Sequence of chain 1.D:
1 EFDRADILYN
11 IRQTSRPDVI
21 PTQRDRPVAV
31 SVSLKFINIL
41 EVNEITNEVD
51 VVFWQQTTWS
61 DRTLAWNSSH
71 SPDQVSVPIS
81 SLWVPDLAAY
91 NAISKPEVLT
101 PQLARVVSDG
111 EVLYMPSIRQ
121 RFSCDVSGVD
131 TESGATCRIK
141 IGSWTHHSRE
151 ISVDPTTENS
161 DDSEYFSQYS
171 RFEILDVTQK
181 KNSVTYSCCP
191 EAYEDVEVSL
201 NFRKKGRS

Binding-site contacts:
Ligand atom C3 contacts residue TRP144 of chain 1.D at 3.7 Å (hydrophobic).
Ligand atom N1 contacts residue THR145 of chain 1.D at 3.6 Å.
Ligand atom C10 contacts residue TYR193 of chain 1.D at 3.4 Å (hydrophobic).
Ligand atom C4 contacts residue THR145 of chain 1.D at 4.3 Å.
Ligand atom C5 contacts residue THR145 of chain 1.D at 3.6 Å.
Ligand atom C10 contacts residue TYR186 of chain 1.D at 4.1 Å (hydrophobic).
Ligand atom C7 contacts residue MET115 of chain 1.E at 3.8 Å (hydrophobic).
Ligand atom C2 contacts residue TRP144 of chain 1.D at 3.1 Å (hydrophobic).
Ligand atom C9 contacts residue TYR90 of chain 1.D at 3.2 Å (hydrophobic).
Ligand atom C1 contacts residue TRP144 of chain 1.D at 3.1 Å (hydrophobic).
Ligand atom C10 contacts residue TRP144 of chain 1.D at 3.1 Å (hydrophobic).
Ligand atom C4 contacts residue ARG105 of chain 1.E at 4.3 Å.
Ligand atom C10 contacts residue TYR90 of chain 1.D at 3.7 Å (hydrophobic).
Ligand atom C7 contacts residue CYS188 of chain 1.D at 4.2 Å (hydrophobic).
Ligand atom C4 contacts residue TRP144 of chain 1.D at 4.2 Å (hydrophobic).
Ligand atom N2 contacts residue TRP144 of chain 1.D at 2.6 Å (h-bond).
Ligand atom C4 contacts residue TYR193 of chain 1.D at 4.3 Å (hydrophobic).
Ligand atom N1 contacts residue MET115 of chain 1.E at 3.8 Å.
Ligand atom C3 contacts residue TYR193 of chain 1.D at 3.9 Å (hydrophobic).
Ligand atom C1 contacts residue THR145 of chain 1.D at 4.3 Å.
Ligand atom N1 contacts residue TRP144 of chain 1.D at 3.7 Å.
Ligand atom C6 contacts residue CYS188 of chain 1.D at 4.1 Å (hydrophobic).
Ligand atom C6 contacts residue MET115 of chain 1.E at 4.3 Å (hydrophobic).
Ligand atom C3 contacts residue CYS188 of chain 1.D at 4.3 Å (hydrophobic).
Ligand atom C5 contacts residue LEU113 of chain 1.E at 4.2 Å (hydrophobic).
Ligand atom C2 contacts residue MET115 of chain 1.E at 4.0 Å (hydrophobic).
Ligand atom C3 contacts residue MET115 of chain 1.E at 4.2 Å (hydrophobic).
Ligand atom C8 contacts residue TRP144 of chain 1.D at 3.6 Å (hydrophobic).
Ligand atom N2 contacts residue TYR90 of chain 1.D at 4.0 Å.
Ligand atom C3 contacts residue CYS189 of chain 1.D at 3.7 Å (hydrophobic).
Ligand atom C8 contacts residue TRP54 of chain 1.E at 3.8 Å (hydrophobic).
Ligand atom C9 contacts residue TRP144 of chain 1.D at 3.6 Å (hydrophobic).
Ligand atom C6 contacts residue TRP144 of chain 1.D at 3.4 Å (hydrophobic).
Ligand atom C5 contacts residue TRP144 of chain 1.D at 4.2 Å (hydrophobic).
Ligand atom C3 contacts residue LEU113 of chain 1.E at 4.1 Å (hydrophobic).
Ligand atom C4 contacts residue LEU113 of chain 1.E at 3.7 Å (hydrophobic).
Ligand atom C8 contacts residue TYR90 of chain 1.D at 4.3 Å (hydrophobic).
Ligand atom C7 contacts residue TRP144 of chain 1.D at 4.2 Å (hydrophobic).
Ligand atom C5 contacts residue ARG105 of chain 1.E at 4.3 Å.
Ligand atom C1 contacts residue MET115 of chain 1.E at 3.9 Å (hydrophobic).

Sequence of chain 1.E:
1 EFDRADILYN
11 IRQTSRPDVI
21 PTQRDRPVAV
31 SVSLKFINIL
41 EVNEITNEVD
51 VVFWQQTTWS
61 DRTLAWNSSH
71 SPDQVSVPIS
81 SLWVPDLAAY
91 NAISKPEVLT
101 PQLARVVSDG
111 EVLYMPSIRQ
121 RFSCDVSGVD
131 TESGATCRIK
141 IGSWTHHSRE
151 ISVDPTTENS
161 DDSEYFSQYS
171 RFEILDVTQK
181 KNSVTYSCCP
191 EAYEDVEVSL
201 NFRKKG

The small molecule below binds the protein below.
Small molecule (SMILES): CN1CCC[C@H]1c1cccnc1